Sequence of chain 2.B:
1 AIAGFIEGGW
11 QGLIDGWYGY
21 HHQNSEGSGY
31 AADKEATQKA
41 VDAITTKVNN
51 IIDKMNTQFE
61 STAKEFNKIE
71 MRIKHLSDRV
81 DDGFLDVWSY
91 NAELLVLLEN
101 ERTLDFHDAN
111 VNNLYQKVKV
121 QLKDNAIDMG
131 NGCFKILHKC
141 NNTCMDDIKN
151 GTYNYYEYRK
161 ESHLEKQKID

Binding-site contacts:
Ligand atom C1 contacts residue THR143 of chain 2.B at 4.1 Å.
Ligand atom C8 contacts residue GLU26 of chain 2.B at 4.3 Å.
Ligand atom O7 contacts residue ASN141 of chain 2.B at 3.3 Å (h-bond).
Ligand atom O5 contacts residue ASN141 of chain 2.B at 2.4 Å (h-bond).
Ligand atom N2 contacts residue THR143 of chain 2.B at 4.2 Å.
Ligand atom C8 contacts residue ASN141 of chain 2.B at 4.4 Å.
Ligand atom C4 contacts residue ASN141 of chain 2.B at 4.3 Å.
Ligand atom C5 contacts residue ASN141 of chain 2.B at 3.7 Å.
Ligand atom C1 contacts residue ASN141 of chain 2.B at 1.4 Å.
Ligand atom N2 contacts residue ASN141 of chain 2.B at 2.8 Å (h-bond).
Ligand atom C2 contacts residue ASN141 of chain 2.B at 2.4 Å.
Ligand atom C6 contacts residue GLU157 of chain 2.B at 4.5 Å.
Ligand atom C3 contacts residue ASN141 of chain 2.B at 3.8 Å.
Ligand atom C7 contacts residue ASN141 of chain 2.B at 3.3 Å.

The small molecule below binds the protein below.
Small molecule (SMILES): CC(=O)N[C@@H]1[C@@H](O)[C@H](O)[C@@H](CO)O[C@H]1O